Sequence of chain 1.A:
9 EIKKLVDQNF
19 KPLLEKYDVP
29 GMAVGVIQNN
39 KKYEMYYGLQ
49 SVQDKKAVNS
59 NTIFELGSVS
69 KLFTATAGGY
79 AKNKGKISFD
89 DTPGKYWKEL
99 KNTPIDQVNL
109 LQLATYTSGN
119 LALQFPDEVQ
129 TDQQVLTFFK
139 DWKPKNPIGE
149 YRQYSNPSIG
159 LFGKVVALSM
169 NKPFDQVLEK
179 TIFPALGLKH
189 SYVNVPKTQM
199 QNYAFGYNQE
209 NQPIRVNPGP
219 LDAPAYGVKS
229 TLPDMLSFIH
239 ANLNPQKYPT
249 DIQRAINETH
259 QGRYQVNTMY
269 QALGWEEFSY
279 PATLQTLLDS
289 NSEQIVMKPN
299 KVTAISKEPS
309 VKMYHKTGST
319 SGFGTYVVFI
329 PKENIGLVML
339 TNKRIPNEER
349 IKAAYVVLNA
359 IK

Binding-site contacts:
Ligand atom O4 contacts residue GLY65 of chain 1.A at 4.0 Å.
Ligand atom N19 contacts residue VAL214 of chain 1.A at 3.1 Å.
Ligand atom O4 contacts residue GLY316 of chain 1.A at 3.7 Å.
Ligand atom O6 contacts residue SER317 of chain 1.A at 3.8 Å.
Ligand atom O5 contacts residue SER66 of chain 1.A at 2.4 Å (h-bond).
Ligand atom B1 contacts residue TYR152 of chain 1.A at 3.3 Å.
Ligand atom N3 contacts residue SER317 of chain 1.A at 3.7 Å.
Ligand atom C2 contacts residue LYS69 of chain 1.A at 4.0 Å.
Ligand atom P1 contacts residue SER66 of chain 1.A at 3.9 Å.
Ligand atom O8 contacts residue LEU121 of chain 1.A at 3.5 Å.
Ligand atom O3 contacts residue TYR152 of chain 1.A at 3.5 Å.
Ligand atom N3 contacts residue SER66 of chain 1.A at 3.6 Å (h-bond).
Ligand atom O6 contacts residue GLY316 of chain 1.A at 3.3 Å.
Ligand atom O6 contacts residue THR315 of chain 1.A at 3.2 Å (h-bond).
Ligand atom S7 contacts residue GLN122 of chain 1.A at 4.0 Å.
Ligand atom C10 contacts residue GLN122 of chain 1.A at 3.9 Å.
Ligand atom C15 contacts residue SER317 of chain 1.A at 3.8 Å.
Ligand atom P1 contacts residue TYR152 of chain 1.A at 3.8 Å.
Ligand atom N18 contacts residue SER319 of chain 1.A at 3.4 Å (h-bond).
Ligand atom O5 contacts residue TYR152 of chain 1.A at 2.6 Å (h-bond).
Ligand atom N14 contacts residue THR318 of chain 1.A at 3.8 Å.
Ligand atom B1 contacts residue LYS69 of chain 1.A at 3.9 Å.
Ligand atom N19 contacts residue ASN215 of chain 1.A at 2.9 Å (h-bond).
Ligand atom C12 contacts residue TYR224 of chain 1.A at 3.9 Å (hydrophobic).
Ligand atom N18 contacts residue ASN215 of chain 1.A at 3.5 Å (h-bond).
Ligand atom N20 contacts residue VAL214 of chain 1.A at 3.5 Å.
Ligand atom C11 contacts residue TYR224 of chain 1.A at 3.7 Å (hydrophobic).
Ligand atom C16 contacts residue SER319 of chain 1.A at 3.9 Å.
Ligand atom N17 contacts residue SER319 of chain 1.A at 2.9 Å (h-bond).
Ligand atom O4 contacts residue SER317 of chain 1.A at 2.9 Å (h-bond).
Ligand atom B1 contacts residue SER66 of chain 1.A at 1.4 Å.
Ligand atom O9 contacts residue LEU121 of chain 1.A at 3.8 Å.
Ligand atom N17 contacts residue THR318 of chain 1.A at 3.7 Å.
Ligand atom O4 contacts residue SER66 of chain 1.A at 2.4 Å (h-bond).
Ligand atom O8 contacts residue ASN154 of chain 1.A at 2.9 Å (h-bond).
Ligand atom N14 contacts residue SER319 of chain 1.A at 3.9 Å.
Ligand atom N18 contacts residue VAL214 of chain 1.A at 3.4 Å.
Ligand atom O8 contacts residue GLN122 of chain 1.A at 3.1 Å (h-bond).
Ligand atom C11 contacts residue GLN122 of chain 1.A at 3.9 Å.
Ligand atom C2 contacts residue SER66 of chain 1.A at 2.4 Å.

A small-molecule ligand and the protein it binds are described below.
Small molecule (SMILES): O=P(O)(O)OB(O)CNS(=O)(=O)c1ccc(-c2nnn[nH]2)nc1